Binding-site contacts:
Ligand atom OE1 contacts residue LEU411 of chain 2.A at 3.7 Å.
Ligand atom CD contacts residue LEU411 of chain 2.A at 3.7 Å (hydrophobic).
Ligand atom OE1 contacts residue LEU334 of chain 2.A at 4.2 Å.
Ligand atom CA contacts residue ILE332 of chain 2.A at 3.9 Å (hydrophobic).
Ligand atom N contacts residue COA1 of chain 2.B at 3.3 Å (h-bond).
Ligand atom CA contacts residue COA1 of chain 2.B at 4.1 Å.
Ligand atom OXT contacts residue LEU333 of chain 2.A at 3.8 Å.
Ligand atom OE1 contacts residue ARG436 of chain 2.A at 3.1 Å (salt-bridge).
Ligand atom CA contacts residue LEU334 of chain 2.A at 4.4 Å (hydrophobic).
Ligand atom CD contacts residue SER412 of chain 2.A at 4.4 Å.
Ligand atom CG contacts residue ARG445 of chain 2.A at 3.2 Å.
Ligand atom O contacts residue ARG336 of chain 2.A at 3.3 Å (salt-bridge).
Ligand atom CG contacts residue ILE332 of chain 2.A at 3.9 Å (hydrophobic).
Ligand atom OXT contacts residue LEU334 of chain 2.A at 3.0 Å (h-bond).
Ligand atom OXT contacts residue ARG336 of chain 2.A at 2.6 Å (salt-bridge).
Ligand atom OE1 contacts residue ARG445 of chain 2.A at 4.2 Å.
Ligand atom N contacts residue LEU411 of chain 2.A at 2.7 Å (h-bond).
Ligand atom C contacts residue LEU334 of chain 2.A at 4.1 Å (hydrophobic).
Ligand atom C contacts residue CYS376 of chain 2.A at 3.6 Å (hydrophobic).
Ligand atom CB contacts residue ILE332 of chain 2.A at 4.0 Å (hydrophobic).
Ligand atom CD contacts residue SER447 of chain 2.A at 3.2 Å.
Ligand atom OE2 contacts residue ARG445 of chain 2.A at 2.9 Å (salt-bridge).
Ligand atom CG contacts residue SER447 of chain 2.A at 4.3 Å.
Ligand atom O contacts residue ALA375 of chain 2.A at 3.5 Å.
Ligand atom O contacts residue CYS376 of chain 2.A at 2.7 Å (h-bond).
Ligand atom CB contacts residue ARG445 of chain 2.A at 4.0 Å.
Ligand atom OE2 contacts residue LEU411 of chain 2.A at 4.3 Å.
Ligand atom OE2 contacts residue SER447 of chain 2.A at 2.1 Å (h-bond).
Ligand atom CD contacts residue ARG436 of chain 2.A at 4.3 Å.
Ligand atom OXT contacts residue CYS376 of chain 2.A at 4.2 Å.
Ligand atom CG contacts residue LEU411 of chain 2.A at 3.1 Å (hydrophobic).
Ligand atom CA contacts residue LEU333 of chain 2.A at 4.0 Å (hydrophobic).
Ligand atom CG contacts residue SER412 of chain 2.A at 4.2 Å.
Ligand atom CB contacts residue LEU411 of chain 2.A at 3.7 Å (hydrophobic).
Ligand atom C contacts residue LEU333 of chain 2.A at 4.0 Å (hydrophobic).
Ligand atom CA contacts residue LEU411 of chain 2.A at 3.7 Å (hydrophobic).
Ligand atom CD contacts residue ARG445 of chain 2.A at 3.5 Å.
Ligand atom OE1 contacts residue SER447 of chain 2.A at 3.7 Å.
Ligand atom CB contacts residue LEU334 of chain 2.A at 3.7 Å (hydrophobic).
Ligand atom C contacts residue ARG336 of chain 2.A at 3.5 Å.

Sequence of chain 2.A:
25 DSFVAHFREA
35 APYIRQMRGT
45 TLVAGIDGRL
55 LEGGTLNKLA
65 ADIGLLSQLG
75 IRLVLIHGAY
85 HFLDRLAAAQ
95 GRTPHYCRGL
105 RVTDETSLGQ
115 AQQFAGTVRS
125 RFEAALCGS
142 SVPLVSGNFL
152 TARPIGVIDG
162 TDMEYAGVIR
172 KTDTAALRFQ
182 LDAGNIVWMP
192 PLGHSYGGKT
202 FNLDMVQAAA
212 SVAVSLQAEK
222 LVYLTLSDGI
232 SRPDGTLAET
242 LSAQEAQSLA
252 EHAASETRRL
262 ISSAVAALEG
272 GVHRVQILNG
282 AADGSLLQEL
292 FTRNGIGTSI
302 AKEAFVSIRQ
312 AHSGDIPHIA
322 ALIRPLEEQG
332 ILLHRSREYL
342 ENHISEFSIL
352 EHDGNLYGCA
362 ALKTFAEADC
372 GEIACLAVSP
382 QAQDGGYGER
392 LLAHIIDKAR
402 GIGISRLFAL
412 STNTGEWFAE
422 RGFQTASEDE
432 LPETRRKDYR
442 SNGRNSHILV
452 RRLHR

A small-molecule ligand and the protein it binds are described below.
Small molecule (SMILES): N[C@@H](CCC(=O)O)C(=O)O